Binding-site contacts:
Ligand atom O4 contacts residue ALA335 of chain 1.A at 3.7 Å.
Ligand atom C4 contacts residue SER333 of chain 1.A at 3.5 Å.
Ligand atom C3 contacts residue VAL334 of chain 1.A at 3.1 Å (hydrophobic).
Ligand atom C1 contacts residue LYS231 of chain 1.A at 4.1 Å.
Ligand atom C5 contacts residue SER333 of chain 1.A at 2.8 Å.
Ligand atom O2 contacts residue SER333 of chain 1.A at 3.6 Å.
Ligand atom C2 contacts residue VAL334 of chain 1.A at 3.7 Å (hydrophobic).
Ligand atom O5 contacts residue SER333 of chain 1.A at 2.3 Å (h-bond).
Ligand atom O2 contacts residue LYS231 of chain 1.A at 4.4 Å.
Ligand atom C2 contacts residue LYS231 of chain 1.A at 4.2 Å.
Ligand atom C3 contacts residue ALA335 of chain 1.A at 4.2 Å (hydrophobic).
Ligand atom O4 contacts residue SER333 of chain 1.A at 4.4 Å.
Ligand atom C6 contacts residue PRO295 of chain 1.B at 4.2 Å (hydrophobic).
Ligand atom C6 contacts residue SER333 of chain 1.A at 3.9 Å.
Ligand atom C4 contacts residue VAL334 of chain 1.A at 4.2 Å (hydrophobic).
Ligand atom C2 contacts residue SER333 of chain 1.A at 2.4 Å.
Ligand atom O3 contacts residue SER333 of chain 1.A at 4.4 Å.
Ligand atom C5 contacts residue PRO295 of chain 1.B at 4.2 Å (hydrophobic).
Ligand atom O4 contacts residue PRO295 of chain 1.B at 4.0 Å.
Ligand atom O6 contacts residue SER333 of chain 1.A at 3.5 Å.
Ligand atom C3 contacts residue SER333 of chain 1.A at 3.1 Å.
Ligand atom O4 contacts residue VAL334 of chain 1.A at 4.2 Å.
Ligand atom C1 contacts residue VAL334 of chain 1.A at 4.1 Å (hydrophobic).
Ligand atom C2 contacts residue GLY232 of chain 1.A at 4.4 Å.
Ligand atom C1 contacts residue SER333 of chain 1.A at 1.4 Å.
Ligand atom O3 contacts residue VAL334 of chain 1.A at 3.3 Å (h-bond).
Ligand atom O3 contacts residue ALA335 of chain 1.A at 4.2 Å.

This protein binds this small molecule.
Small molecule (SMILES): OC[C@H]1O[C@H](O)[C@@H](O)[C@@H](O)[C@@H]1O

Sequence of chain 1.A:
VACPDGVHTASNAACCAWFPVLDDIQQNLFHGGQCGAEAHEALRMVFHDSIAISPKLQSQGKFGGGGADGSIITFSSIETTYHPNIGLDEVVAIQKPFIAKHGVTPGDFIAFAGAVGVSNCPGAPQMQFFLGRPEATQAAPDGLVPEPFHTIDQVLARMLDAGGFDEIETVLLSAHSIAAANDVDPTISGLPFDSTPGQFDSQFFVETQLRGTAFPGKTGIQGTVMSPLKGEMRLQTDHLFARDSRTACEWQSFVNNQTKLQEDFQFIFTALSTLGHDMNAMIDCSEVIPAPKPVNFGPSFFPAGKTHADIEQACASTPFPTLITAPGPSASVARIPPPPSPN

Sequence of chain 1.B:
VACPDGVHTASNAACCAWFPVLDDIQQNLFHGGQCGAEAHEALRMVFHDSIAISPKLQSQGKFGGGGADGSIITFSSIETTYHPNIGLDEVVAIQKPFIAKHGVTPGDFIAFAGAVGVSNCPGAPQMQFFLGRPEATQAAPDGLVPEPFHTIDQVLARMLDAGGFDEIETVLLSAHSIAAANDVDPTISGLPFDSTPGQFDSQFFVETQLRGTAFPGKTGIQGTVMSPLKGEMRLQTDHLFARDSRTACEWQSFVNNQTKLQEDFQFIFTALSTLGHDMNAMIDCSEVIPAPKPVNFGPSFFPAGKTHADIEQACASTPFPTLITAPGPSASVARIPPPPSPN